Binding-site contacts:
Ligand atom C3 contacts residue ARG19 of chain 1.Y at 3.1 Å.
Ligand atom O contacts residue THR1 of chain 1.Y at 2.2 Å (h-bond).
Ligand atom C contacts residue GLY47 of chain 1.Y at 3.5 Å.
Ligand atom C contacts residue THR21 of chain 1.Y at 3.8 Å.
Ligand atom O contacts residue MES1 of chain 1.UA at 3.0 Å (h-bond).
Ligand atom CD2 contacts residue THR21 of chain 1.Y at 3.9 Å.
Ligand atom CA contacts residue THR1 of chain 1.Y at 2.3 Å.
Ligand atom C contacts residue THR1 of chain 1.Y at 1.4 Å.
Ligand atom O contacts residue THR21 of chain 1.Y at 3.4 Å (h-bond).
Ligand atom O contacts residue TYR170 of chain 1.Y at 3.7 Å.
Ligand atom CD2 contacts residue ALA27 of chain 1.Y at 3.5 Å (hydrophobic).
Ligand atom C3 contacts residue LYS33 of chain 1.Y at 3.7 Å.
Ligand atom O contacts residue ALA46 of chain 1.Y at 3.7 Å.
Ligand atom O contacts residue GLY47 of chain 1.Y at 3.0 Å (h-bond).
Ligand atom OD2 contacts residue ALA49 of chain 1.Y at 3.8 Å.
Ligand atom CA contacts residue GLY47 of chain 1.Y at 3.8 Å.
Ligand atom C3 contacts residue THR1 of chain 1.Y at 2.5 Å.
Ligand atom C contacts residue LYS33 of chain 1.Y at 3.8 Å.
Ligand atom C2 contacts residue THR1 of chain 1.Y at 1.5 Å.
Ligand atom C3 contacts residue TYR170 of chain 1.Y at 3.2 Å (hydrophobic).
Ligand atom CA contacts residue GLY47 of chain 1.Y at 3.2 Å.
Ligand atom C1 contacts residue THR1 of chain 1.Y at 2.5 Å.
Ligand atom OD1 contacts residue LYS33 of chain 1.Y at 3.9 Å.
Ligand atom C2 contacts residue MES1 of chain 1.UA at 3.7 Å.
Ligand atom O contacts residue ALA20 of chain 1.Y at 3.4 Å.
Ligand atom N contacts residue THR21 of chain 1.Y at 3.1 Å (h-bond).
Ligand atom CB contacts residue GLY47 of chain 1.Y at 3.6 Å.
Ligand atom CB contacts residue GLY47 of chain 1.Y at 3.8 Å.
Ligand atom C contacts residue MES1 of chain 1.UA at 3.8 Å.
Ligand atom N contacts residue ASP126 of chain 1.Z at 3.4 Å (salt-bridge).
Ligand atom CH3 contacts residue ASP126 of chain 1.Z at 3.7 Å.
Ligand atom CA contacts residue THR21 of chain 1.Y at 3.6 Å.
Ligand atom CB contacts residue ALA49 of chain 1.Y at 3.9 Å (hydrophobic).
Ligand atom O contacts residue THR21 of chain 1.Y at 3.2 Å (h-bond).
Ligand atom O contacts residue THR1 of chain 1.Y at 3.1 Å (h-bond).
Ligand atom CB contacts residue THR1 of chain 1.Y at 2.7 Å.
Ligand atom N contacts residue THR1 of chain 1.Y at 3.6 Å.
Ligand atom O contacts residue ALA49 of chain 1.Y at 3.2 Å (h-bond).
Ligand atom N contacts residue GLY47 of chain 1.Y at 2.8 Å (h-bond).
Ligand atom C1 contacts residue MES1 of chain 1.UA at 3.3 Å.

Sequence of chain 1.Y:
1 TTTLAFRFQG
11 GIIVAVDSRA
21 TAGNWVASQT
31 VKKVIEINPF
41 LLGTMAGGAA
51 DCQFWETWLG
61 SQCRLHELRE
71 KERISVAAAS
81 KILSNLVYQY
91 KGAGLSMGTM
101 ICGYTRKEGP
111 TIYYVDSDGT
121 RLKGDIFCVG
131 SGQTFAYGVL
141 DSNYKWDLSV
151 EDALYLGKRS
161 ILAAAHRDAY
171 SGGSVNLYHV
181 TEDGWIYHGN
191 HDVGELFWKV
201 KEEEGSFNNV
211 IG

Sequence of chain 1.Z:
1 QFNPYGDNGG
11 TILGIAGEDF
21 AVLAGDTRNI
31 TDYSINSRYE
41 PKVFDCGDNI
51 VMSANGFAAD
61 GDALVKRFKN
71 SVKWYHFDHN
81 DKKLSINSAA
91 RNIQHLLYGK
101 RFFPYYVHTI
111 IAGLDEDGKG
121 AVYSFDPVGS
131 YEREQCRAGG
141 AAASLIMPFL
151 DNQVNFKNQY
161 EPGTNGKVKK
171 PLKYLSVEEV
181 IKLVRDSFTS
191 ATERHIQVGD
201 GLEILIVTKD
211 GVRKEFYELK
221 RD

A protein and the small-molecule ligand that binds it are described below.
Small molecule (SMILES): CC(=O)N[C@@H](CC(C)C)C(=O)N[C@@H](C)C(=O)N[C@@H](CC(=O)O)[C@@H](O)[C@H](C)CO